Binding-site contacts:
Ligand atom CAM contacts residue GLY139 of chain 1.B at 3.6 Å.
Ligand atom NAL contacts residue GLY143 of chain 1.B at 3.4 Å.
Ligand atom CAO contacts residue HEM1 of chain 1.G at 3.1 Å.
Ligand atom CA contacts residue ASP140 of chain 1.B at 3.3 Å.
Ligand atom CAC contacts residue VAL50 of chain 1.B at 3.9 Å (hydrophobic).
Ligand atom CAE contacts residue LEU147 of chain 1.B at 4.1 Å (hydrophobic).
Ligand atom N contacts residue ASP140 of chain 1.B at 4.1 Å.
Ligand atom CAO contacts residue GLY139 of chain 1.B at 3.1 Å.
Ligand atom CAB contacts residue PHE37 of chain 1.B at 3.6 Å (hydrophobic).
Ligand atom CAA contacts residue MET34 of chain 1.B at 3.7 Å (hydrophobic).
Ligand atom CAD contacts residue LEU147 of chain 1.B at 4.1 Å (hydrophobic).
Ligand atom CAE contacts residue VAL50 of chain 1.B at 4.0 Å (hydrophobic).
Ligand atom O contacts residue LEU147 of chain 1.B at 4.1 Å.
Ligand atom CAM contacts residue HEZ1 of chain 1.I at 3.6 Å.
Ligand atom CAD contacts residue LEU54 of chain 1.B at 3.9 Å (hydrophobic).
Ligand atom CAG contacts residue PHE214 of chain 1.B at 3.7 Å (hydrophobic).
Ligand atom CAD contacts residue VAL50 of chain 1.B at 3.6 Å (hydrophobic).
Ligand atom CAA contacts residue PHE37 of chain 1.B at 4.1 Å (hydrophobic).
Ligand atom CA contacts residue GLY139 of chain 1.B at 3.5 Å.
Ligand atom NAL contacts residue HEZ1 of chain 1.I at 3.7 Å.
Ligand atom CAB contacts residue LEU147 of chain 1.B at 4.0 Å (hydrophobic).
Ligand atom CAH contacts residue ARG136 of chain 1.B at 3.9 Å.
Ligand atom CAH contacts residue LEU147 of chain 1.B at 3.9 Å (hydrophobic).
Ligand atom CAM contacts residue HEM1 of chain 1.G at 3.2 Å.
Ligand atom CAF contacts residue MET34 of chain 1.B at 3.6 Å (hydrophobic).
Ligand atom CAH contacts residue ASP140 of chain 1.B at 3.5 Å.
Ligand atom CA contacts residue LEU147 of chain 1.B at 3.6 Å (hydrophobic).
Ligand atom NAL contacts residue GLY139 of chain 1.B at 3.3 Å (h-bond).
Ligand atom N contacts residue GLY139 of chain 1.B at 3.0 Å (h-bond).
Ligand atom C contacts residue LEU147 of chain 1.B at 3.6 Å (hydrophobic).
Ligand atom NAL contacts residue LEU147 of chain 1.B at 4.0 Å.
Ligand atom CAC contacts residue PHE167 of chain 1.B at 3.9 Å (hydrophobic).
Ligand atom C contacts residue ASP140 of chain 1.B at 3.8 Å.
Ligand atom CAF contacts residue PHE214 of chain 1.B at 3.9 Å (hydrophobic).
Ligand atom CAE contacts residue PHE214 of chain 1.B at 4.0 Å (hydrophobic).
Ligand atom NAN contacts residue GLY139 of chain 1.B at 3.5 Å (h-bond).
Ligand atom CAM contacts residue GLY143 of chain 1.B at 3.8 Å.
Ligand atom CAF contacts residue LEU147 of chain 1.B at 4.0 Å (hydrophobic).
Ligand atom CAA contacts residue LEU147 of chain 1.B at 3.7 Å (hydrophobic).
Ligand atom NAN contacts residue HEM1 of chain 1.G at 2.3 Å.

Sequence of chain 1.B:
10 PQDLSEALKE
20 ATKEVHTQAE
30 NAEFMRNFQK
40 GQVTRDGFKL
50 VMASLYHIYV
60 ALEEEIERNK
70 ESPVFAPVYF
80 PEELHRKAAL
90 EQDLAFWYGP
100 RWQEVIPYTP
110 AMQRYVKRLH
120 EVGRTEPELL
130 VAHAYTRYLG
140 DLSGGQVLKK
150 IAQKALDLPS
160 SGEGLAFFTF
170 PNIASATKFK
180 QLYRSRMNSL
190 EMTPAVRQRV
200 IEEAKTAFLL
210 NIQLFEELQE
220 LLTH

A protein and the small-molecule ligand that binds it are described below.
Small molecule (SMILES): O=C(CCc1ccccc1)Cn1cncn1